Binding-site contacts:
Ligand atom O3G contacts residue GLY60 of chain 1.A at 2.8 Å (h-bond).
Ligand atom O6 contacts residue ASP119 of chain 1.A at 3.4 Å (salt-bridge).
Ligand atom O1B contacts residue VAL14 of chain 1.A at 3.4 Å (h-bond).
Ligand atom O2' contacts residue ASP30 of chain 1.A at 3.1 Å (salt-bridge).
Ligand atom N2 contacts residue LEU120 of chain 1.A at 3.4 Å.
Ligand atom O2B contacts residue SER17 of chain 1.A at 2.9 Å (h-bond).
Ligand atom O1A contacts residue GLY15 of chain 1.A at 3.4 Å.
Ligand atom O1A contacts residue ALA18 of chain 1.A at 2.8 Å (h-bond).
Ligand atom C3' contacts residue GLU31 of chain 1.A at 3.5 Å.
Ligand atom O1B contacts residue LYS16 of chain 1.A at 2.8 Å (salt-bridge).
Ligand atom N3B contacts residue MG1 of chain 1.C at 3.4 Å.
Ligand atom O1B contacts residue GLY15 of chain 1.A at 3.1 Å (h-bond).
Ligand atom O2B contacts residue LYS16 of chain 1.A at 3.4 Å (salt-bridge).
Ligand atom N3B contacts residue GLY13 of chain 1.A at 3.1 Å (h-bond).
Ligand atom O4' contacts residue LYS117 of chain 1.A at 3.2 Å (salt-bridge).
Ligand atom O3G contacts residue LYS16 of chain 1.A at 2.7 Å (salt-bridge).
Ligand atom O1B contacts residue GLY13 of chain 1.A at 3.5 Å (h-bond).
Ligand atom O6 contacts residue LYS117 of chain 1.A at 3.3 Å.
Ligand atom O2G contacts residue MG1 of chain 1.C at 2.2 Å.
Ligand atom N1 contacts residue ASP119 of chain 1.A at 2.8 Å (salt-bridge).
Ligand atom O2' contacts residue VAL29 of chain 1.A at 2.7 Å (h-bond).
Ligand atom O3A contacts residue GLY13 of chain 1.A at 3.6 Å.
Ligand atom O3G contacts residue GLY12 of chain 1.A at 3.5 Å.
Ligand atom N2 contacts residue ASP119 of chain 1.A at 2.9 Å (salt-bridge).
Ligand atom PB contacts residue MG1 of chain 1.C at 3.2 Å.
Ligand atom O3A contacts residue GLY15 of chain 1.A at 3.2 Å (h-bond).
Ligand atom O1A contacts residue SER17 of chain 1.A at 3.3 Å (h-bond).
Ligand atom O6 contacts residue ASN116 of chain 1.A at 3.3 Å (h-bond).
Ligand atom C2' contacts residue VAL29 of chain 1.A at 3.5 Å (hydrophobic).
Ligand atom N7 contacts residue ASN116 of chain 1.A at 3.1 Å (h-bond).
Ligand atom O2B contacts residue MG1 of chain 1.C at 2.2 Å.
Ligand atom C8 contacts residue GLY15 of chain 1.A at 3.6 Å.
Ligand atom C6 contacts residue ASP119 of chain 1.A at 3.6 Å.
Ligand atom PG contacts residue MG1 of chain 1.C at 3.2 Å.
Ligand atom O6 contacts residue SER145 of chain 1.A at 3.3 Å.
Ligand atom O3' contacts residue ASP30 of chain 1.A at 2.8 Å (salt-bridge).
Ligand atom O6 contacts residue ALA146 of chain 1.A at 2.8 Å (h-bond).
Ligand atom O2G contacts residue THR35 of chain 1.A at 3.0 Å (h-bond).
Ligand atom O2' contacts residue PHE28 of chain 1.A at 3.2 Å.
Ligand atom O1G contacts residue PRO34 of chain 1.A at 3.5 Å.

A protein and the small-molecule ligand that binds it are described below.
Small molecule (SMILES): Nc1nc2c(ncn2[C@@H]2O[C@H](CO[P](=O)(O)O[P](=O)(O)NP(=O)(O)O)[C@@H](O)[C@H]2O)c(=O)[nH]1

Sequence of chain 1.A:
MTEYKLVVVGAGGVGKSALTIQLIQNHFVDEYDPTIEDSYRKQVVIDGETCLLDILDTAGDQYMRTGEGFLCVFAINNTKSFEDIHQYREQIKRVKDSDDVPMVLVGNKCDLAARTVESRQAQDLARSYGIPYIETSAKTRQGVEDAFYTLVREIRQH